This protein binds this small molecule.
Small molecule (SMILES): CC(=O)N[C@@H]1[C@@H](O)[C@H](O)[C@@H](CO)O[C@H]1O

Sequence of chain 1.A:
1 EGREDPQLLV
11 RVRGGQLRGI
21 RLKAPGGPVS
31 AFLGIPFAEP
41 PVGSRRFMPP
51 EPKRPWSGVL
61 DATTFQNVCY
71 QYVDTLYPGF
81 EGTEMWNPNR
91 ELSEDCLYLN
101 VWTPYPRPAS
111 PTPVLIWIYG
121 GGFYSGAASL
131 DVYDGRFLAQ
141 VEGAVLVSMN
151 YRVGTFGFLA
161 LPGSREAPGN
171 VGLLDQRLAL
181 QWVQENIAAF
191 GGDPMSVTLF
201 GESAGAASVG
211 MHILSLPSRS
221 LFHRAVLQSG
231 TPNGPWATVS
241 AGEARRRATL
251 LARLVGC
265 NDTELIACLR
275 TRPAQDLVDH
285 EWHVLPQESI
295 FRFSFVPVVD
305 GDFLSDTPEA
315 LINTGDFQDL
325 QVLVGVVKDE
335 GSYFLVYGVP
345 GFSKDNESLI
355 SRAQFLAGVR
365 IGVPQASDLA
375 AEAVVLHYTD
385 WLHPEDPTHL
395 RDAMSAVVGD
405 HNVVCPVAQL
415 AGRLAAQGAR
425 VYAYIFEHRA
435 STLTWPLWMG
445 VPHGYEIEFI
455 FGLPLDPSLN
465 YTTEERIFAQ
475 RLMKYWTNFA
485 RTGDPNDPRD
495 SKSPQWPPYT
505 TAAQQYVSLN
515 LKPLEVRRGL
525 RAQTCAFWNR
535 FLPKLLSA

Binding-site contacts:
Ligand atom C2 contacts residue ASN464 of chain 1.A at 2.8 Å.
Ligand atom N2 contacts residue ASN464 of chain 1.A at 3.4 Å (h-bond).
Ligand atom C6 contacts residue ASN464 of chain 1.A at 3.4 Å.
Ligand atom C5 contacts residue ASN464 of chain 1.A at 3.4 Å.
Ligand atom C2 contacts residue SER462 of chain 1.A at 4.5 Å.
Ligand atom C1 contacts residue ASN464 of chain 1.A at 1.4 Å.
Ligand atom O7 contacts residue ASN464 of chain 1.A at 4.1 Å.
Ligand atom C4 contacts residue ASN464 of chain 1.A at 4.1 Å.
Ligand atom O5 contacts residue ASN464 of chain 1.A at 2.4 Å (h-bond).
Ligand atom N2 contacts residue SER462 of chain 1.A at 3.4 Å (h-bond).
Ligand atom O6 contacts residue ASN464 of chain 1.A at 3.9 Å.
Ligand atom C8 contacts residue SER462 of chain 1.A at 3.9 Å.
Ligand atom C7 contacts residue ASN464 of chain 1.A at 4.2 Å.
Ligand atom C3 contacts residue ASN464 of chain 1.A at 4.0 Å.
Ligand atom C7 contacts residue SER462 of chain 1.A at 4.0 Å.